Sequence of chain 1.A:
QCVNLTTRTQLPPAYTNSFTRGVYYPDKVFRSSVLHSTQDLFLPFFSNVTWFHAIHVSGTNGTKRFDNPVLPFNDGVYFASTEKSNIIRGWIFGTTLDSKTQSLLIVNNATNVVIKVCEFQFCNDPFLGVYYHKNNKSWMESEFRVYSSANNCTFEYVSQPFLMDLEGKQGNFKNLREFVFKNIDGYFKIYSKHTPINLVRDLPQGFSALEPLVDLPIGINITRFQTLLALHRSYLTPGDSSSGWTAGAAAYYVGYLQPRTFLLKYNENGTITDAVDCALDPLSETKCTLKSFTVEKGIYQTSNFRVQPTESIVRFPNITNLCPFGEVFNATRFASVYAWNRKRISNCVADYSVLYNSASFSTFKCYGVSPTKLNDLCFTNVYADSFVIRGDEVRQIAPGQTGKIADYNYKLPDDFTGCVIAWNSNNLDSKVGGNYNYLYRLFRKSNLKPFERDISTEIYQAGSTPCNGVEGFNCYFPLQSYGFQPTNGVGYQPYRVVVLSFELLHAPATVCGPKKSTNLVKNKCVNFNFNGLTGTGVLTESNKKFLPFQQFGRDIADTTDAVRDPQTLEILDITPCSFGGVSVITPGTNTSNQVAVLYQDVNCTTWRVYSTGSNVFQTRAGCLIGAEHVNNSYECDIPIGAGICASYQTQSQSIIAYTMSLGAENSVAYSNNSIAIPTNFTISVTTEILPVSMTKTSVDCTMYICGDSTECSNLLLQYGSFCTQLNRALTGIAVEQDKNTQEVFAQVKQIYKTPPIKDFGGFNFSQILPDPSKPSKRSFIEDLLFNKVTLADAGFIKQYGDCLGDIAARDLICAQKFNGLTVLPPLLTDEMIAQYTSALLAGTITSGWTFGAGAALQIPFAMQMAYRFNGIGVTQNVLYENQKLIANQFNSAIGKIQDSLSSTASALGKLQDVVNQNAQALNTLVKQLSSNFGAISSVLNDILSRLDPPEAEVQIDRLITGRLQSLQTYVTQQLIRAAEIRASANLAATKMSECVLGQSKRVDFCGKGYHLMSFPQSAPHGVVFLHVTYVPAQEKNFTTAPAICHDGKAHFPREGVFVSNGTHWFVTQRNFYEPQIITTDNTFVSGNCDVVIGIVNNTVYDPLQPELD

Binding-site contacts:
Ligand atom O5 contacts residue ASN165 of chain 1.C at 2.4 Å (h-bond).
Ligand atom C5 contacts residue ASN165 of chain 1.C at 3.8 Å.
Ligand atom C8 contacts residue TYR351 of chain 1.A at 3.7 Å (hydrophobic).
Ligand atom C7 contacts residue ASN165 of chain 1.C at 3.2 Å.
Ligand atom C8 contacts residue ILE468 of chain 1.A at 4.0 Å (hydrophobic).
Ligand atom C2 contacts residue ASN165 of chain 1.C at 2.5 Å.
Ligand atom C8 contacts residue ALA352 of chain 1.A at 4.0 Å (hydrophobic).
Ligand atom C1 contacts residue ASN165 of chain 1.C at 1.5 Å.
Ligand atom C6 contacts residue ASN164 of chain 1.C at 4.0 Å.
Ligand atom C8 contacts residue ASN165 of chain 1.C at 4.3 Å.
Ligand atom O7 contacts residue ASN165 of chain 1.C at 3.0 Å (h-bond).
Ligand atom N2 contacts residue ASN165 of chain 1.C at 2.9 Å (h-bond).
Ligand atom C7 contacts residue ILE468 of chain 1.A at 4.4 Å (hydrophobic).
Ligand atom N2 contacts residue TYR351 of chain 1.A at 4.4 Å.
Ligand atom O6 contacts residue ASN164 of chain 1.C at 3.5 Å (h-bond).
Ligand atom O5 contacts residue ASN164 of chain 1.C at 4.1 Å.
Ligand atom C3 contacts residue ASN165 of chain 1.C at 3.9 Å.
Ligand atom C4 contacts residue ASN165 of chain 1.C at 4.4 Å.

This protein binds this small molecule.
Small molecule (SMILES): CC(=O)N[C@H]1[C@H](O[C@H]2[C@H](O)[C@@H](NC(C)=O)CO[C@@H]2CO)O[C@H](CO)[C@@H](O)[C@@H]1O

Sequence of chain 1.C:
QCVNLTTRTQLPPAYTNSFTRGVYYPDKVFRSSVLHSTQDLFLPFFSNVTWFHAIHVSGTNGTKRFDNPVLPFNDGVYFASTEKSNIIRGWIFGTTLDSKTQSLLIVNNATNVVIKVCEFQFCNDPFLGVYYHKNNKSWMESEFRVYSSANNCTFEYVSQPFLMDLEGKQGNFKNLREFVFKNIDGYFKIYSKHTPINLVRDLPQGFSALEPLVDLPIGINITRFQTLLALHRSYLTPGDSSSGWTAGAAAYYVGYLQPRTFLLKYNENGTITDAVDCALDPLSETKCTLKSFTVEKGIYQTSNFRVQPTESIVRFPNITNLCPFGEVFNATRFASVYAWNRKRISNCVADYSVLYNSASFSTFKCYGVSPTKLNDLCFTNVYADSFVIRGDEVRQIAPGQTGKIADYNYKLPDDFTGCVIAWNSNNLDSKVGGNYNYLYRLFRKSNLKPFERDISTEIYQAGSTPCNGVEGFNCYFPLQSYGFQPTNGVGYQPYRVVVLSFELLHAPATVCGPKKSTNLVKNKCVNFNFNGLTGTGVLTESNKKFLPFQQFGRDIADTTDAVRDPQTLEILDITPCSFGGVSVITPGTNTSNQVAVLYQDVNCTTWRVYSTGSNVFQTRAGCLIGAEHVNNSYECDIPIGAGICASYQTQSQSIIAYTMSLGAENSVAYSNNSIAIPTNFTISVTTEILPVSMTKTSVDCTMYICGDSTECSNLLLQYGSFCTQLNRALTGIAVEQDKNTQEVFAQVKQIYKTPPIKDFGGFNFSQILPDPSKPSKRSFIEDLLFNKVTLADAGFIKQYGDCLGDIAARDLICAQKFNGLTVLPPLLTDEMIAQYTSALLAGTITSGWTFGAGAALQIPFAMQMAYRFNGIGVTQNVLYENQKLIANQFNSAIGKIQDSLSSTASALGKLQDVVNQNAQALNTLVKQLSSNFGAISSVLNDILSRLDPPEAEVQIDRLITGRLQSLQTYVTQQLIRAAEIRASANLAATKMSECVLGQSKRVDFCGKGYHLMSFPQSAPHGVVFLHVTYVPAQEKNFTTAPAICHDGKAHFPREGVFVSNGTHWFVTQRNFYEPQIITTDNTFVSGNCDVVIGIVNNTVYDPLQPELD